A protein and the small-molecule ligand that binds it are described below.
Small molecule (SMILES): OC[C@H]1O[C@@H](O[C@H]2[C@H](O)[C@@H](O)[C@H](O)O[C@@H]2CO)[C@H](O)[C@@H](O)[C@H]1O

Sequence of chain 1.A:
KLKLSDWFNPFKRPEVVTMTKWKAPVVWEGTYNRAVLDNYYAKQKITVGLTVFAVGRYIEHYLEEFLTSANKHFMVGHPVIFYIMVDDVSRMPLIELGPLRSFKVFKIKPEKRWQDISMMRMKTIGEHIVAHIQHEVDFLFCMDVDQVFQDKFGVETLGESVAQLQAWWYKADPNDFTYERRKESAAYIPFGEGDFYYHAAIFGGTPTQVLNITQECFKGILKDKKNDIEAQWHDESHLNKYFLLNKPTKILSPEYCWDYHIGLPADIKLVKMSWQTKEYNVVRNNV

Binding-site contacts:
Ligand atom C1 contacts residue GLN168 of chain 1.A at 3.9 Å.
Ligand atom O3 contacts residue UDP1 of chain 1.E at 2.6 Å (h-bond).
Ligand atom C3 contacts residue UDP1 of chain 1.E at 3.6 Å.
Ligand atom O3 contacts residue GLN168 of chain 1.A at 3.6 Å.
Ligand atom C3 contacts residue GLN168 of chain 1.A at 4.2 Å.
Ligand atom O4 contacts residue GLU238 of chain 1.A at 2.7 Å (salt-bridge).
Ligand atom O2 contacts residue TRP277 of chain 1.A at 3.6 Å.
Ligand atom C1 contacts residue TRP170 of chain 1.A at 3.7 Å (hydrophobic).
Ligand atom O2 contacts residue TRP171 of chain 1.A at 3.6 Å.
Ligand atom C2 contacts residue TRP170 of chain 1.A at 4.3 Å (hydrophobic).
Ligand atom C4 contacts residue GLU238 of chain 1.A at 3.2 Å.
Ligand atom C6 contacts residue GLU238 of chain 1.A at 3.4 Å.
Ligand atom C5 contacts residue GLN168 of chain 1.A at 3.9 Å.
Ligand atom C2 contacts residue TRP277 of chain 1.A at 4.0 Å (hydrophobic).
Ligand atom C6 contacts residue TRP235 of chain 1.A at 3.6 Å (hydrophobic).
Ligand atom O4 contacts residue GLN168 of chain 1.A at 3.2 Å (h-bond).
Ligand atom C5 contacts residue GLU238 of chain 1.A at 3.9 Å.
Ligand atom O4 contacts residue TRP277 of chain 1.A at 4.0 Å.
Ligand atom C2 contacts residue GLN168 of chain 1.A at 4.2 Å.
Ligand atom O5 contacts residue GLN168 of chain 1.A at 3.1 Å (h-bond).
Ligand atom O2 contacts residue LYS280 of chain 1.A at 3.5 Å.
Ligand atom O3 contacts residue TRP171 of chain 1.A at 3.1 Å (h-bond).
Ligand atom C3 contacts residue TRP171 of chain 1.A at 4.1 Å (hydrophobic).
Ligand atom O6 contacts residue THR180 of chain 1.A at 2.8 Å (h-bond).
Ligand atom C5 contacts residue TRP235 of chain 1.A at 3.7 Å (hydrophobic).
Ligand atom C4 contacts residue TRP235 of chain 1.A at 3.8 Å (hydrophobic).
Ligand atom C6 contacts residue THR180 of chain 1.A at 3.5 Å.
Ligand atom C5 contacts residue TRP170 of chain 1.A at 4.2 Å (hydrophobic).
Ligand atom O3 contacts residue HIS201 of chain 1.A at 4.3 Å.
Ligand atom O1 contacts residue TRP170 of chain 1.A at 3.9 Å.
Ligand atom O2 contacts residue TRP170 of chain 1.A at 3.9 Å.
Ligand atom C6 contacts residue TYR199 of chain 1.A at 3.6 Å (hydrophobic).
Ligand atom O4 contacts residue HIS201 of chain 1.A at 3.9 Å.
Ligand atom O6 contacts residue TYR199 of chain 1.A at 4.1 Å.
Ligand atom C3 contacts residue TRP170 of chain 1.A at 3.9 Å (hydrophobic).
Ligand atom O6 contacts residue TRP235 of chain 1.A at 3.3 Å.
Ligand atom O4 contacts residue GLN168 of chain 1.A at 3.9 Å.
Ligand atom C3 contacts residue TRP235 of chain 1.A at 3.9 Å (hydrophobic).
Ligand atom C6 contacts residue GLN168 of chain 1.A at 3.8 Å.
Ligand atom C4 contacts residue GLN168 of chain 1.A at 4.1 Å.